Sequence of chain 1.C:
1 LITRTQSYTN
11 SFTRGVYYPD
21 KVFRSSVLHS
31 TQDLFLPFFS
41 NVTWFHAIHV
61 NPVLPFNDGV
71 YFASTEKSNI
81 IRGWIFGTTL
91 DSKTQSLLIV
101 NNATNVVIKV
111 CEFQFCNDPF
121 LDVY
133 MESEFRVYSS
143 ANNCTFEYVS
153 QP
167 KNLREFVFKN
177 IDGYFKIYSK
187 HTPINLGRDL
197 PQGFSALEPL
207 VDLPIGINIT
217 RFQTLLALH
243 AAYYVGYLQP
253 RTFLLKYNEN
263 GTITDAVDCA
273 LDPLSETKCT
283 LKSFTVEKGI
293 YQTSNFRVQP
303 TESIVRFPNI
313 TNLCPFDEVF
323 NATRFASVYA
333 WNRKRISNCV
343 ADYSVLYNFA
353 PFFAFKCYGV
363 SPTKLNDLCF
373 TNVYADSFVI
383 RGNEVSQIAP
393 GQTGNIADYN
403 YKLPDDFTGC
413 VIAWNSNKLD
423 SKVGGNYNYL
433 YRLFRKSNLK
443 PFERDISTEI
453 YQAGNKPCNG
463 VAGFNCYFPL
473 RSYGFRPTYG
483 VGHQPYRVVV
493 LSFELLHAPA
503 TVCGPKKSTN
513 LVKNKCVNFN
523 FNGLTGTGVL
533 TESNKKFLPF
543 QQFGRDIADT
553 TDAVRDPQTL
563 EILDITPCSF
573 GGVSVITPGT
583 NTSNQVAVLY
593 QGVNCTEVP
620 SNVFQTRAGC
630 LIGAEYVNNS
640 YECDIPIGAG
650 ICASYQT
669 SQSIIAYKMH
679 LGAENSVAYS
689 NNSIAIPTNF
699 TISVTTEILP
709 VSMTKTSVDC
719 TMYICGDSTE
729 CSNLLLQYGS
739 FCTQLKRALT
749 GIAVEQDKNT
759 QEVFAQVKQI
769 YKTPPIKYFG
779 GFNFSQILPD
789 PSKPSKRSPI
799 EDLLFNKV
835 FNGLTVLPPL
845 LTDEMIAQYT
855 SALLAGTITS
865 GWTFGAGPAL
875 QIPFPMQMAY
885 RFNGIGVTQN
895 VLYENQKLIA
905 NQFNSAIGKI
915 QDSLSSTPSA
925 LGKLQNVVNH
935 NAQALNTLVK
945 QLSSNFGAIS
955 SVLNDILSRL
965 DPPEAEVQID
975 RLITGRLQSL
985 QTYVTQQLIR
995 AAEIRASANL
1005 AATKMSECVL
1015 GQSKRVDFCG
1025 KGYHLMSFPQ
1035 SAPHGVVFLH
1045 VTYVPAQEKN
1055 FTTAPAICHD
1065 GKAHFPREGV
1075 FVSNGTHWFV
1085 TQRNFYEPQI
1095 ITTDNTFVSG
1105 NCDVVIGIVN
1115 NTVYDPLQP

Binding-site contacts:
Ligand atom C3 contacts residue ASN1054 of chain 1.C at 3.8 Å.
Ligand atom N2 contacts residue ASN1054 of chain 1.C at 2.9 Å (h-bond).
Ligand atom C3 contacts residue ALA686 of chain 1.C at 4.3 Å (hydrophobic).
Ligand atom C7 contacts residue ASN1054 of chain 1.C at 3.8 Å.
Ligand atom O7 contacts residue ASN1054 of chain 1.C at 4.2 Å.
Ligand atom O3 contacts residue ALA686 of chain 1.C at 4.5 Å.
Ligand atom C4 contacts residue ASN1054 of chain 1.C at 4.2 Å.
Ligand atom C2 contacts residue ASN1054 of chain 1.C at 2.5 Å.
Ligand atom O4 contacts residue ALA686 of chain 1.C at 3.3 Å.
Ligand atom O5 contacts residue ASN1054 of chain 1.C at 2.3 Å (h-bond).
Ligand atom C5 contacts residue ASN1054 of chain 1.C at 3.6 Å.
Ligand atom C1 contacts residue ASN1054 of chain 1.C at 1.4 Å.
Ligand atom C4 contacts residue ALA686 of chain 1.C at 4.3 Å (hydrophobic).

A protein and the small-molecule ligand that binds it are described below.
Small molecule (SMILES): CC(=O)N[C@@H]1[C@@H](O)[C@H](O)[C@@H](CO)O[C@H]1O